A protein and the small-molecule ligand that binds it are described below.
Small molecule (SMILES): CC(=O)N[C@H]1[C@H](O[C@H]2[C@H](O)[C@@H](NC(C)=O)CO[C@@H]2CO)O[C@H](CO)[C@@H](O[C@@H]2O[C@H](CO)[C@@H](O)[C@H](O)[C@@H]2O)[C@@H]1O

Binding-site contacts:
Ligand atom C8 contacts residue GLY75 of chain 11.F at 2.5 Å.
Ligand atom O7 contacts residue NAG1 of chain 11.K at 3.4 Å.
Ligand atom C8 contacts residue LYS76 of chain 11.F at 4.0 Å.
Ligand atom C8 contacts residue NAG1 of chain 11.K at 4.3 Å.
Ligand atom C8 contacts residue ASN77 of chain 11.F at 3.7 Å.
Ligand atom C2 contacts residue GLY75 of chain 11.F at 3.8 Å.
Ligand atom C5 contacts residue ASN96 of chain 11.F at 3.5 Å.
Ligand atom C7 contacts residue GLY75 of chain 11.F at 2.9 Å.
Ligand atom C1 contacts residue ASN96 of chain 11.F at 1.4 Å.
Ligand atom N2 contacts residue GLY75 of chain 11.F at 2.6 Å (h-bond).
Ligand atom C1 contacts residue GLY75 of chain 11.F at 3.9 Å.
Ligand atom N2 contacts residue ASN96 of chain 11.F at 3.1 Å (h-bond).
Ligand atom C3 contacts residue ASN96 of chain 11.F at 3.8 Å.
Ligand atom O5 contacts residue ASN96 of chain 11.F at 2.2 Å (h-bond).
Ligand atom C4 contacts residue ASN96 of chain 11.F at 4.2 Å.
Ligand atom C3 contacts residue GLY75 of chain 11.F at 4.4 Å.
Ligand atom C7 contacts residue NAG1 of chain 11.K at 4.3 Å.
Ligand atom O7 contacts residue GLY75 of chain 11.F at 4.0 Å.
Ligand atom C2 contacts residue ASN96 of chain 11.F at 2.6 Å.
Ligand atom C7 contacts residue ASN77 of chain 11.F at 3.8 Å.
Ligand atom O7 contacts residue ASN96 of chain 11.F at 3.4 Å (h-bond).
Ligand atom O7 contacts residue ASN77 of chain 11.F at 3.4 Å (h-bond).
Ligand atom C7 contacts residue ASN96 of chain 11.F at 3.5 Å.

Sequence of chain 11.F:
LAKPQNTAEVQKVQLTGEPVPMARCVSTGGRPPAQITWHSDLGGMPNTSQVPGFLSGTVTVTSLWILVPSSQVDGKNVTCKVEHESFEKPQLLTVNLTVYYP